A small-molecule ligand and the protein it binds are described below.
Small molecule (SMILES): O=C([O-])C(=O)[O-]

Sequence of chain 1.E:
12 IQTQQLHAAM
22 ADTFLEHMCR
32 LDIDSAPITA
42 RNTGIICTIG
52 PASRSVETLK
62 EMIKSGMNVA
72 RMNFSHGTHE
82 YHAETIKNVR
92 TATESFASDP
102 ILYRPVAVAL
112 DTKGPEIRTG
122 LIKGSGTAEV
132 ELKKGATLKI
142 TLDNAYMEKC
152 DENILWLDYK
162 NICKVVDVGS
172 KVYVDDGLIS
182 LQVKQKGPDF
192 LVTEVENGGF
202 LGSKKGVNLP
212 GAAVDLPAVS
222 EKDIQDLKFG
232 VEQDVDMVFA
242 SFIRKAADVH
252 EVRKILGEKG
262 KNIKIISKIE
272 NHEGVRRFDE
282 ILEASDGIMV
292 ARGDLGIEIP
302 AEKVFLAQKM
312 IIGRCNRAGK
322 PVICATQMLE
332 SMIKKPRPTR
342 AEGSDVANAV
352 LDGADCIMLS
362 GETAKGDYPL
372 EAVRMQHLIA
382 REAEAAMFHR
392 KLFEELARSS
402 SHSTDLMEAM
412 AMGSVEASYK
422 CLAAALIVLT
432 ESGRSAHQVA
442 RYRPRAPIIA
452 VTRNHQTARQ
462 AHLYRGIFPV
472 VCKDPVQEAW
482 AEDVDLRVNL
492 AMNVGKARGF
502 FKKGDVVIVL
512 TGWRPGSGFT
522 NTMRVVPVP

Binding-site contacts:
Ligand atom O2 contacts residue ALA292 of chain 1.E at 2.9 Å.
Ligand atom O3 contacts residue MG1 of chain 1.CA at 2.1 Å.
Ligand atom C2 contacts residue ATP1 of chain 1.EA at 3.7 Å.
Ligand atom O1 contacts residue LYS269 of chain 1.E at 3.9 Å.
Ligand atom C2 contacts residue GLU271 of chain 1.E at 3.6 Å.
Ligand atom C2 contacts residue ASP295 of chain 1.E at 3.9 Å.
Ligand atom C2 contacts residue MG1 of chain 1.CA at 2.8 Å.
Ligand atom O1 contacts residue ATP1 of chain 1.EA at 3.2 Å (h-bond).
Ligand atom O4 contacts residue GLU271 of chain 1.E at 2.7 Å (salt-bridge).
Ligand atom O2 contacts residue GLY294 of chain 1.E at 3.0 Å (h-bond).
Ligand atom O3 contacts residue ATP1 of chain 1.EA at 2.7 Å (h-bond).
Ligand atom O3 contacts residue GLU271 of chain 1.E at 3.5 Å (salt-bridge).
Ligand atom O1 contacts residue MET290 of chain 1.E at 3.8 Å.
Ligand atom O4 contacts residue GLY294 of chain 1.E at 3.9 Å.
Ligand atom O4 contacts residue ATP1 of chain 1.EA at 3.4 Å (h-bond).
Ligand atom O2 contacts residue MG1 of chain 1.CA at 4.0 Å.
Ligand atom C2 contacts residue THR327 of chain 1.E at 3.5 Å.
Ligand atom O1 contacts residue ARG72 of chain 1.E at 3.7 Å.
Ligand atom C1 contacts residue MG1 of chain 1.CA at 2.8 Å.
Ligand atom O2 contacts residue THR327 of chain 1.E at 2.5 Å (h-bond).
Ligand atom O3 contacts residue LYS269 of chain 1.E at 2.9 Å (salt-bridge).
Ligand atom O1 contacts residue THR327 of chain 1.E at 3.2 Å (h-bond).
Ligand atom O1 contacts residue MG1 of chain 1.CA at 4.0 Å.
Ligand atom C1 contacts residue THR327 of chain 1.E at 3.8 Å.
Ligand atom O4 contacts residue ASP295 of chain 1.E at 2.8 Å (salt-bridge).
Ligand atom O4 contacts residue MG1 of chain 1.CA at 2.1 Å.
Ligand atom C2 contacts residue GLY294 of chain 1.E at 3.8 Å.
Ligand atom O2 contacts residue ASP295 of chain 1.E at 4.0 Å.
Ligand atom O1 contacts residue MET359 of chain 1.E at 3.8 Å.
Ligand atom C1 contacts residue GLU271 of chain 1.E at 4.0 Å.
Ligand atom C1 contacts residue LYS269 of chain 1.E at 3.6 Å.
Ligand atom O2 contacts residue ARG293 of chain 1.E at 3.2 Å (salt-bridge).
Ligand atom O4 contacts residue ALA292 of chain 1.E at 3.4 Å (h-bond).
Ligand atom C1 contacts residue ALA292 of chain 1.E at 3.8 Å (hydrophobic).
Ligand atom O3 contacts residue ARG72 of chain 1.E at 3.8 Å.
Ligand atom C1 contacts residue ARG72 of chain 1.E at 4.1 Å.
Ligand atom C2 contacts residue ALA292 of chain 1.E at 3.3 Å (hydrophobic).
Ligand atom O3 contacts residue ASP295 of chain 1.E at 4.0 Å.
Ligand atom C1 contacts residue ATP1 of chain 1.EA at 3.0 Å.
Ligand atom C1 contacts residue MG1 of chain 1.DA at 4.0 Å.